Sequence of chain 2.E:
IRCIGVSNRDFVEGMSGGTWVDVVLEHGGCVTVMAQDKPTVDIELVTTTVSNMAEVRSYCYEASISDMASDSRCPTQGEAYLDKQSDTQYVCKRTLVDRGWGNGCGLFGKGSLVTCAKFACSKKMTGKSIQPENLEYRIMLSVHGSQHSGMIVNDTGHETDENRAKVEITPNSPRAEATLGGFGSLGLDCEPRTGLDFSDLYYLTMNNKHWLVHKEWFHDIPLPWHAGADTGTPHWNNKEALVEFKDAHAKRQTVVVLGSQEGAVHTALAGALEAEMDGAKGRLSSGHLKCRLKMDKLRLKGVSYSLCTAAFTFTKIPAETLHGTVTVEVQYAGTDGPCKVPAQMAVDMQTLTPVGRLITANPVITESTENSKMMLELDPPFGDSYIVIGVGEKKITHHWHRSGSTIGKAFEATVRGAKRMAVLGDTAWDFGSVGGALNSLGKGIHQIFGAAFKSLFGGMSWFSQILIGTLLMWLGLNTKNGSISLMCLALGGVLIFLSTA

Binding-site contacts:
Ligand atom N2 contacts residue ASN154 of chain 2.E at 1.4 Å (h-bond).
Ligand atom O7 contacts residue GLY150 of chain 2.E at 3.7 Å.
Ligand atom C5 contacts residue THR156 of chain 2.E at 3.8 Å.
Ligand atom C7 contacts residue MET151 of chain 2.E at 4.3 Å (hydrophobic).
Ligand atom O7 contacts residue ASN154 of chain 2.E at 3.2 Å (h-bond).
Ligand atom O6 contacts residue THR156 of chain 2.E at 3.5 Å (h-bond).
Ligand atom O3 contacts residue ASN154 of chain 2.E at 4.1 Å.
Ligand atom C8 contacts residue VAL153 of chain 2.E at 4.3 Å (hydrophobic).
Ligand atom C7 contacts residue GLY150 of chain 2.E at 3.9 Å.
Ligand atom O7 contacts residue MET151 of chain 2.E at 3.6 Å.
Ligand atom O5 contacts residue THR156 of chain 2.E at 3.2 Å (h-bond).
Ligand atom C3 contacts residue ASN154 of chain 2.E at 3.6 Å.
Ligand atom C7 contacts residue ASN154 of chain 2.E at 2.0 Å.
Ligand atom C6 contacts residue THR156 of chain 2.E at 4.4 Å.
Ligand atom O5 contacts residue ASN154 of chain 2.E at 4.2 Å.
Ligand atom C8 contacts residue GLY150 of chain 2.E at 3.5 Å.
Ligand atom C2 contacts residue ASN154 of chain 2.E at 2.6 Å.
Ligand atom C8 contacts residue ASN154 of chain 2.E at 2.4 Å.
Ligand atom C1 contacts residue THR156 of chain 2.E at 3.4 Å.
Ligand atom C1 contacts residue ASN154 of chain 2.E at 2.9 Å.

A small-molecule ligand and the protein it binds are described below.
Small molecule (SMILES): CC(=O)N[C@H]1[C@H](O[C@H]2[C@H](O)[C@@H](NC(C)=O)CO[C@@H]2CO)O[C@H](CO)[C@@H](O)[C@@H]1O